Sequence of chain 1.A:
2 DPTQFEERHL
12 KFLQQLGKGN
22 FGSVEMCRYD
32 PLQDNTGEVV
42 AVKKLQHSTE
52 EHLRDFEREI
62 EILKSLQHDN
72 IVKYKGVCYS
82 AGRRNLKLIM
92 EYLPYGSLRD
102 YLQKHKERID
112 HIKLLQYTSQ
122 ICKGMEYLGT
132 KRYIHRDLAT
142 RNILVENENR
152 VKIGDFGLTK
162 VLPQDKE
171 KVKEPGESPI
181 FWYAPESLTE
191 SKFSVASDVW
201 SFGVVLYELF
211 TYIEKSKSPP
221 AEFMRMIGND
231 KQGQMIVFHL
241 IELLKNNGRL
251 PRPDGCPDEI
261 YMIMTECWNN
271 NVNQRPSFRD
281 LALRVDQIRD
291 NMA

Binding-site contacts:
Ligand atom C3 contacts residue LEU145 of chain 1.A at 3.7 Å (hydrophobic).
Ligand atom C3 contacts residue MET91 of chain 1.A at 3.8 Å (hydrophobic).
Ligand atom C7 contacts residue LEU145 of chain 1.A at 3.4 Å (hydrophobic).
Ligand atom C9 contacts residue ASP156 of chain 1.A at 3.9 Å.
Ligand atom N1 contacts residue TYR93 of chain 1.A at 3.6 Å.
Ligand atom N1 contacts residue LEU17 of chain 1.A at 3.8 Å.
Ligand atom C7 contacts residue LEU17 of chain 1.A at 4.0 Å (hydrophobic).
Ligand atom N2 contacts residue LEU94 of chain 1.A at 2.9 Å (h-bond).
Ligand atom N2 contacts residue ALA42 of chain 1.A at 3.9 Å.
Ligand atom C1 contacts residue LEU145 of chain 1.A at 3.8 Å (hydrophobic).
Ligand atom C4 contacts residue VAL25 of chain 1.A at 3.8 Å (hydrophobic).
Ligand atom C13 contacts residue VAL25 of chain 1.A at 3.6 Å (hydrophobic).
Ligand atom N3 contacts residue LEU94 of chain 1.A at 3.8 Å.
Ligand atom C10 contacts residue ASP156 of chain 1.A at 3.8 Å.
Ligand atom C8 contacts residue VAL25 of chain 1.A at 3.6 Å (hydrophobic).
Ligand atom C11 contacts residue LYS19 of chain 1.A at 3.6 Å.
Ligand atom C12 contacts residue LEU17 of chain 1.A at 3.6 Å (hydrophobic).
Ligand atom C1 contacts residue LEU94 of chain 1.A at 3.8 Å (hydrophobic).
Ligand atom C4 contacts residue MET91 of chain 1.A at 4.0 Å (hydrophobic).
Ligand atom C2 contacts residue LEU145 of chain 1.A at 3.3 Å (hydrophobic).
Ligand atom C13 contacts residue LEU17 of chain 1.A at 3.7 Å (hydrophobic).
Ligand atom C12 contacts residue VAL25 of chain 1.A at 4.0 Å (hydrophobic).
Ligand atom N3 contacts residue TYR93 of chain 1.A at 3.9 Å.
Ligand atom C11 contacts residue GLY20 of chain 1.A at 4.0 Å.
Ligand atom N1 contacts residue LEU94 of chain 1.A at 3.1 Å (h-bond).
Ligand atom C4 contacts residue GLY155 of chain 1.A at 3.6 Å.
Ligand atom N2 contacts residue GLU92 of chain 1.A at 3.5 Å (salt-bridge).
Ligand atom C2 contacts residue ALA42 of chain 1.A at 3.6 Å (hydrophobic).
Ligand atom C5 contacts residue VAL25 of chain 1.A at 3.8 Å (hydrophobic).
Ligand atom C1 contacts residue LEU17 of chain 1.A at 3.8 Å (hydrophobic).
Ligand atom C3 contacts residue ALA42 of chain 1.A at 3.9 Å (hydrophobic).
Ligand atom N3 contacts residue LEU145 of chain 1.A at 3.7 Å.
Ligand atom N2 contacts residue TYR93 of chain 1.A at 3.5 Å.
Ligand atom C12 contacts residue GLY18 of chain 1.A at 3.7 Å.
Ligand atom C3 contacts residue GLY155 of chain 1.A at 4.0 Å.
Ligand atom N3 contacts residue ALA42 of chain 1.A at 3.4 Å.
Ligand atom N2 contacts residue LEU145 of chain 1.A at 4.0 Å.
Ligand atom C1 contacts residue TYR93 of chain 1.A at 4.0 Å (hydrophobic).
Ligand atom C6 contacts residue LEU145 of chain 1.A at 3.5 Å (hydrophobic).
Ligand atom N3 contacts residue GLU92 of chain 1.A at 2.9 Å (salt-bridge).

The small molecule below binds the protein below.
Small molecule (SMILES): Nc1n[nH]c2ccc(-c3ccccc3)cc12